Sequence of chain 1.C:
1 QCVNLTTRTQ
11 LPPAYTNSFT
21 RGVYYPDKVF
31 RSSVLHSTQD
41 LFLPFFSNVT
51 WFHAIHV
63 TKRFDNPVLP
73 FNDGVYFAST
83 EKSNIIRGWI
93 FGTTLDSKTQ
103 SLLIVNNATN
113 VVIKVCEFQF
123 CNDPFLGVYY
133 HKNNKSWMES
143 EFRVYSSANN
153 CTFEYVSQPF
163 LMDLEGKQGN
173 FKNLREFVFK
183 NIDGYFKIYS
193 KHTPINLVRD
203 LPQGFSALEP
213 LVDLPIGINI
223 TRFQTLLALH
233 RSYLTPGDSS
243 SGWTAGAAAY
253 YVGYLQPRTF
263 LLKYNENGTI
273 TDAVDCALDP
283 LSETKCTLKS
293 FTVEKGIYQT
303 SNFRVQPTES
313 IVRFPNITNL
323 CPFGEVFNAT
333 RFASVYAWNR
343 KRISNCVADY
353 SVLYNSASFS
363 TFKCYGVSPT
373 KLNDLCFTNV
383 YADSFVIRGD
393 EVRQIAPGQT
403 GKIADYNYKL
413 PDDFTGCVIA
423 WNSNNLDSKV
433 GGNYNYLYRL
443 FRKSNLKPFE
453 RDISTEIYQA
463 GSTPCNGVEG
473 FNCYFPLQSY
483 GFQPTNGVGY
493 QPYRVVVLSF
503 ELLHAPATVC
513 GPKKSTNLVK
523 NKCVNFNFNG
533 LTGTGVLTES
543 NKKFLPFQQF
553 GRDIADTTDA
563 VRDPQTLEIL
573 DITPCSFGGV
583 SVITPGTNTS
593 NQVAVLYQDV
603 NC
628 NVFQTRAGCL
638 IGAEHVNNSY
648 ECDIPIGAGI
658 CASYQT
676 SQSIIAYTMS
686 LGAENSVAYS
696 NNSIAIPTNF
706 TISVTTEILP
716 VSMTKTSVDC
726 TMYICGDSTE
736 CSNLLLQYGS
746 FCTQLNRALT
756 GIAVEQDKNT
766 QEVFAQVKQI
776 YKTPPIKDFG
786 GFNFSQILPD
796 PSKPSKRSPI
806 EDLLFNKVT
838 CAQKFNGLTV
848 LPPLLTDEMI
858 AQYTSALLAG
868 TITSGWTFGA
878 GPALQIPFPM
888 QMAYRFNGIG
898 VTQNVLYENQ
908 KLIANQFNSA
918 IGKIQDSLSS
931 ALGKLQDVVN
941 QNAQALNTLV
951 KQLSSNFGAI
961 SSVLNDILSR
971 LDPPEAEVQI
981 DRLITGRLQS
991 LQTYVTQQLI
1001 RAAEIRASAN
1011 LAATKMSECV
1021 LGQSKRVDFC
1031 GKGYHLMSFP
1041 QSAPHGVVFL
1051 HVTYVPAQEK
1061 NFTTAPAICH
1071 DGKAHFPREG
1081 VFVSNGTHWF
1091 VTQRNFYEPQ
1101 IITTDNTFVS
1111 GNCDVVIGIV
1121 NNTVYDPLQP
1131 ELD

Binding-site contacts:
Ligand atom O6 contacts residue PRO879 of chain 1.C at 4.0 Å.
Ligand atom O5 contacts residue ASN1061 of chain 1.B at 2.3 Å (h-bond).
Ligand atom C4 contacts residue LEU881 of chain 1.C at 4.3 Å (hydrophobic).
Ligand atom C1 contacts residue ASN1061 of chain 1.B at 1.6 Å.
Ligand atom O6 contacts residue LEU881 of chain 1.C at 4.2 Å.
Ligand atom O6 contacts residue ALA693 of chain 1.B at 4.3 Å.
Ligand atom C2 contacts residue ASN1061 of chain 1.B at 2.6 Å.
Ligand atom O7 contacts residue ASN1061 of chain 1.B at 4.4 Å.
Ligand atom C6 contacts residue ALA880 of chain 1.C at 3.5 Å (hydrophobic).
Ligand atom N2 contacts residue ASN1061 of chain 1.B at 3.4 Å.
Ligand atom O6 contacts residue ASN1061 of chain 1.B at 4.5 Å.
Ligand atom C5 contacts residue ASN1061 of chain 1.B at 3.6 Å.
Ligand atom C3 contacts residue ASN1061 of chain 1.B at 3.8 Å.
Ligand atom C7 contacts residue ASN1061 of chain 1.B at 3.9 Å.
Ligand atom C6 contacts residue LEU881 of chain 1.C at 4.5 Å (hydrophobic).
Ligand atom O5 contacts residue LEU881 of chain 1.C at 4.2 Å.
Ligand atom C4 contacts residue ASN1061 of chain 1.B at 3.9 Å.
Ligand atom O6 contacts residue ALA880 of chain 1.C at 2.8 Å (h-bond).

Sequence of chain 1.B:
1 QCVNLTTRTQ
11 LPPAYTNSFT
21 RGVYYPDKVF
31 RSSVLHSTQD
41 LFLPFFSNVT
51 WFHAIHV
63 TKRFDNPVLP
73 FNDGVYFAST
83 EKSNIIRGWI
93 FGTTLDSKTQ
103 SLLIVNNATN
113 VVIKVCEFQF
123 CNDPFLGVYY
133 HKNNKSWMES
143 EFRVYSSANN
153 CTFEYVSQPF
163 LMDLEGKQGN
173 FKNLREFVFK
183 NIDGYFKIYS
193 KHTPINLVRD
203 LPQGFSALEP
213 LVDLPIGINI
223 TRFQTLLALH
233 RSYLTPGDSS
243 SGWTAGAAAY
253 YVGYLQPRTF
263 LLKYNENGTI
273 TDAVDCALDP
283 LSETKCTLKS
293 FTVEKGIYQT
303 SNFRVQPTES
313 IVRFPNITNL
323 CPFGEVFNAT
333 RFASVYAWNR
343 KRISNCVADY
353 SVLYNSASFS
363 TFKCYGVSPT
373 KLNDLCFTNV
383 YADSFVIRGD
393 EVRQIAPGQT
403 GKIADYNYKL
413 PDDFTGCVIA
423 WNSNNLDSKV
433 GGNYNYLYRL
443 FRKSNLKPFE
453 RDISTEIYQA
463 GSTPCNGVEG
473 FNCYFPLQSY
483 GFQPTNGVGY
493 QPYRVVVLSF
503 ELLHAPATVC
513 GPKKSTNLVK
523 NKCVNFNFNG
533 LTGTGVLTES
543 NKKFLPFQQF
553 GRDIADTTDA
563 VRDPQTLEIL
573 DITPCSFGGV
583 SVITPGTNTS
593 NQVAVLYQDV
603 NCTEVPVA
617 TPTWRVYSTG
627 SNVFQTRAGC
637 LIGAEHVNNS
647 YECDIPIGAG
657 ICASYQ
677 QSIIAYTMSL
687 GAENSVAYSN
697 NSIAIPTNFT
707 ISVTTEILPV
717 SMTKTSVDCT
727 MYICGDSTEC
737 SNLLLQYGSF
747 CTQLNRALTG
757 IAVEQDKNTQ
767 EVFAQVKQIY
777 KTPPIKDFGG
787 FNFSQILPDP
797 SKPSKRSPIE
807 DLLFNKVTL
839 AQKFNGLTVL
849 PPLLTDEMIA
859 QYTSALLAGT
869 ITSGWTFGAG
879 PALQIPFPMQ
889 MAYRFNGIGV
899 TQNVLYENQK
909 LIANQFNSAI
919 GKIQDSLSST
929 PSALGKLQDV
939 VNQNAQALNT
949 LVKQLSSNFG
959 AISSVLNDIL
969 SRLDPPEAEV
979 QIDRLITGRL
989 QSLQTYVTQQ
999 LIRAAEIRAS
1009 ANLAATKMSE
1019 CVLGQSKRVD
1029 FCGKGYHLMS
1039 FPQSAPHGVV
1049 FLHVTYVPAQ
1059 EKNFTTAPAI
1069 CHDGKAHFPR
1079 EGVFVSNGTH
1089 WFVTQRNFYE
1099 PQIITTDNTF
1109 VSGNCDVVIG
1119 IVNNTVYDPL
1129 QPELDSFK

The small molecule below binds the protein below.
Small molecule (SMILES): CC(=O)N[C@@H]1[C@@H](O)[C@H](O)[C@@H](CO)O[C@H]1O